This protein binds this small molecule.
Small molecule (SMILES): CC(=O)N[C@@H]1[C@@H](O)[C@H](O)[C@@H](CO)O[C@H]1O

Binding-site contacts:
Ligand atom C7 contacts residue THR30 of chain 1.C at 3.5 Å.
Ligand atom C8 contacts residue PHE54 of chain 1.C at 3.6 Å (hydrophobic).
Ligand atom C8 contacts residue THR30 of chain 1.C at 4.3 Å.
Ligand atom N2 contacts residue ASN596 of chain 1.A at 3.0 Å (h-bond).
Ligand atom O6 contacts residue GLY599 of chain 1.A at 3.9 Å.
Ligand atom N2 contacts residue SER31 of chain 1.C at 4.3 Å.
Ligand atom C7 contacts residue ASN596 of chain 1.A at 4.2 Å.
Ligand atom C3 contacts residue ASN596 of chain 1.A at 3.8 Å.
Ligand atom C7 contacts residue PHE54 of chain 1.C at 3.9 Å (hydrophobic).
Ligand atom C2 contacts residue THR30 of chain 1.C at 4.3 Å.
Ligand atom C5 contacts residue ASN596 of chain 1.A at 3.6 Å.
Ligand atom O5 contacts residue ASN596 of chain 1.A at 2.3 Å (h-bond).
Ligand atom C8 contacts residue ASP55 of chain 1.C at 4.1 Å.
Ligand atom C1 contacts residue ASN596 of chain 1.A at 1.4 Å.
Ligand atom O7 contacts residue THR30 of chain 1.C at 2.9 Å (h-bond).
Ligand atom N2 contacts residue PHE54 of chain 1.C at 4.0 Å.
Ligand atom C4 contacts residue ASN596 of chain 1.A at 4.2 Å.
Ligand atom O6 contacts residue ASN596 of chain 1.A at 4.4 Å.
Ligand atom C2 contacts residue ASN596 of chain 1.A at 2.5 Å.
Ligand atom C2 contacts residue SER31 of chain 1.C at 3.9 Å.
Ligand atom C1 contacts residue THR598 of chain 1.A at 4.4 Å.
Ligand atom N2 contacts residue THR30 of chain 1.C at 4.1 Å.
Ligand atom O5 contacts residue SER31 of chain 1.C at 4.4 Å.
Ligand atom C1 contacts residue SER31 of chain 1.C at 4.0 Å.

Sequence of chain 1.A:
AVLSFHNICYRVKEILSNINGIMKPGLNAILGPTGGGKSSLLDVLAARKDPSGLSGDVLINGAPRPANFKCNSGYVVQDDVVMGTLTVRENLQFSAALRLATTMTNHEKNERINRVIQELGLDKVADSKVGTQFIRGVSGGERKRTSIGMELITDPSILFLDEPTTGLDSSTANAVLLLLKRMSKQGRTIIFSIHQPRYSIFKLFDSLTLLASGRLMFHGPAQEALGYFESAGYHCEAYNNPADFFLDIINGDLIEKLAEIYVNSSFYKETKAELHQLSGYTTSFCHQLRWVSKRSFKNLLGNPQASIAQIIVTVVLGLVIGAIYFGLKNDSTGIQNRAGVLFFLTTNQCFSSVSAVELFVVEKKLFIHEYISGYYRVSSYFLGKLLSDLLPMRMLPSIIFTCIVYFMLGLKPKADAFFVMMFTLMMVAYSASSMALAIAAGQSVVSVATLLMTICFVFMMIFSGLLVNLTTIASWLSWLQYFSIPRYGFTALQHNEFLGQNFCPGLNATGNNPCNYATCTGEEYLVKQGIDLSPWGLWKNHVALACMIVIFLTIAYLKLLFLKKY

Sequence of chain 1.C:
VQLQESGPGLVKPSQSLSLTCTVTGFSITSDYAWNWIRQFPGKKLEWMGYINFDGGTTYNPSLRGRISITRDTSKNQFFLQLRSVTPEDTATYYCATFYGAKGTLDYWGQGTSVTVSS